Binding-site contacts:
Ligand atom O9 contacts residue TYR145 of chain 1.A at 4.3 Å.
Ligand atom C6 contacts residue ALA146 of chain 1.A at 4.3 Å (hydrophobic).
Ligand atom C8 contacts residue ALA146 of chain 1.A at 4.4 Å (hydrophobic).
Ligand atom C3 contacts residue PRO252 of chain 5.A at 4.3 Å (hydrophobic).
Ligand atom C11 contacts residue TYR145 of chain 1.A at 3.8 Å (hydrophobic).
Ligand atom O1B contacts residue PRO252 of chain 5.A at 3.4 Å.
Ligand atom C1 contacts residue ALA146 of chain 1.A at 4.0 Å (hydrophobic).
Ligand atom C1 contacts residue SER147 of chain 1.A at 3.6 Å.
Ligand atom O4 contacts residue TYR250 of chain 5.A at 3.0 Å.
Ligand atom C4 contacts residue TYR145 of chain 1.A at 3.6 Å (hydrophobic).
Ligand atom N5 contacts residue TYR250 of chain 5.A at 3.9 Å.
Ligand atom O1B contacts residue ALA146 of chain 1.A at 4.3 Å.
Ligand atom C6 contacts residue TYR145 of chain 1.A at 3.4 Å (hydrophobic).
Ligand atom O10 contacts residue TYR250 of chain 5.A at 2.3 Å (h-bond).
Ligand atom O8 contacts residue ALA146 of chain 1.A at 3.4 Å.
Ligand atom C4 contacts residue TYR250 of chain 5.A at 4.3 Å (hydrophobic).
Ligand atom O1A contacts residue ASN148 of chain 1.A at 4.5 Å.
Ligand atom O10 contacts residue ASN96 of chain 5.A at 4.3 Å.
Ligand atom O1A contacts residue SER147 of chain 1.A at 3.1 Å (h-bond).
Ligand atom C10 contacts residue TYR250 of chain 5.A at 2.9 Å (hydrophobic).
Ligand atom C7 contacts residue TYR145 of chain 1.A at 3.9 Å (hydrophobic).
Ligand atom C5 contacts residue TYR145 of chain 1.A at 3.4 Å (hydrophobic).
Ligand atom C9 contacts residue TYR145 of chain 1.A at 4.2 Å (hydrophobic).
Ligand atom C1 contacts residue PRO252 of chain 5.A at 4.1 Å (hydrophobic).
Ligand atom O1B contacts residue SER147 of chain 1.A at 2.6 Å (h-bond).
Ligand atom O4 contacts residue PRO252 of chain 5.A at 4.0 Å.
Ligand atom O4 contacts residue ASN251 of chain 5.A at 4.3 Å.
Ligand atom N5 contacts residue TYR145 of chain 1.A at 2.6 Å (h-bond).
Ligand atom C10 contacts residue TYR145 of chain 1.A at 3.6 Å (hydrophobic).
Ligand atom C11 contacts residue ARG143 of chain 1.A at 3.9 Å.
Ligand atom C4 contacts residue PRO252 of chain 5.A at 4.3 Å (hydrophobic).
Ligand atom O4 contacts residue TYR145 of chain 1.A at 4.1 Å.
Ligand atom O1A contacts residue ALA146 of chain 1.A at 3.2 Å.
Ligand atom C11 contacts residue TYR250 of chain 5.A at 3.1 Å (hydrophobic).

Sequence of chain 5.A:
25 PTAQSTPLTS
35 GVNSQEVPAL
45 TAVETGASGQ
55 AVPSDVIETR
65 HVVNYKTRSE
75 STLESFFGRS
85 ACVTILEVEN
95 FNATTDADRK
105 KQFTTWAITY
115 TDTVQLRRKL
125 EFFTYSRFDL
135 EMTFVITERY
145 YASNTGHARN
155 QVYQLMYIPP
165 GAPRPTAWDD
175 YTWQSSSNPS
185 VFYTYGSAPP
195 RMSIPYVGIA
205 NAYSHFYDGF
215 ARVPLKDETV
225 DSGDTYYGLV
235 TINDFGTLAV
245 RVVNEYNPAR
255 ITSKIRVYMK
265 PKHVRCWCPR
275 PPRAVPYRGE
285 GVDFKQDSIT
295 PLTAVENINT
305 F

Sequence of chain 1.A:
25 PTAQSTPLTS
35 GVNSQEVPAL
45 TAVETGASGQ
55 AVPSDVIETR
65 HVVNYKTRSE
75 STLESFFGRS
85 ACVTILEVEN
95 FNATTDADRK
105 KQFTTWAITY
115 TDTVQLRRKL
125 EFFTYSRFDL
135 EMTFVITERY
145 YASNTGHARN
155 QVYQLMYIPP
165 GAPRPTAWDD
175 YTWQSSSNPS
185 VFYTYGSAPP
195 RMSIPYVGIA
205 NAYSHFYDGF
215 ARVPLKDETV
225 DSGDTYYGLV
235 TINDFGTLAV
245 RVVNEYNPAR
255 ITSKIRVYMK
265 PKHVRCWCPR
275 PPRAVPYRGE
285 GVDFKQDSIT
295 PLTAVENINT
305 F

The small molecule below binds the protein below.
Small molecule (SMILES): CCCCO[C@]1(C(=O)O)C[C@H](O)[C@@H](NC(C)=O)[C@H]([C@H](O)[C@H](O)CO)O1